Sequence of chain 3.A:
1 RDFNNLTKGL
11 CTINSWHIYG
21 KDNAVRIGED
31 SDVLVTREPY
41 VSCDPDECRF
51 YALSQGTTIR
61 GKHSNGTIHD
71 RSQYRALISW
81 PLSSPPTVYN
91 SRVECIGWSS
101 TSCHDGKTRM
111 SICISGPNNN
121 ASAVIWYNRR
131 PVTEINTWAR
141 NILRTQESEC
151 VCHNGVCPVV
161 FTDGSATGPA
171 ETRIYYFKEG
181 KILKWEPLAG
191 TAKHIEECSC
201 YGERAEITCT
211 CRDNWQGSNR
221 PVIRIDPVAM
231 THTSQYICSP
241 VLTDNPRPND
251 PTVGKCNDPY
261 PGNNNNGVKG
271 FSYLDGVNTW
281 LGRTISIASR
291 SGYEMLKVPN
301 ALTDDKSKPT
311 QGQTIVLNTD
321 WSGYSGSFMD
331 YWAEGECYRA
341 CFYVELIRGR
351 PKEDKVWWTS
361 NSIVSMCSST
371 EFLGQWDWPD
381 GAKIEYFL

A protein and the small-molecule ligand that binds it are described below.
Small molecule (SMILES): CC(=O)N[C@@H]1[C@@H](O)[C@@H](F)C(C(=O)O)O[C@H]1[C@H](O)CCO

Binding-site contacts:
Ligand atom F1 contacts residue ARG37 of chain 3.A at 3.4 Å.
Ligand atom O6 contacts residue 9SD1 of chain 3.G at 0.6 Å (h-bond).
Ligand atom C10 contacts residue 9SD1 of chain 3.G at 0.3 Å.
Ligand atom C6 contacts residue TYR324 of chain 3.A at 3.1 Å (hydrophobic).
Ligand atom C7 contacts residue 9SD1 of chain 3.G at 0.3 Å.
Ligand atom C3 contacts residue GLU38 of chain 3.A at 3.4 Å.
Ligand atom O4 contacts residue GLU38 of chain 3.A at 2.9 Å (salt-bridge).
Ligand atom F1 contacts residue 9SD1 of chain 3.G at 0.6 Å.
Ligand atom C2 contacts residue 9SD1 of chain 3.G at 1.2 Å.
Ligand atom C6 contacts residue 9SD1 of chain 3.G at 0.3 Å.
Ligand atom C3 contacts residue TYR324 of chain 3.A at 2.4 Å (hydrophobic).
Ligand atom O10 contacts residue ARG71 of chain 3.A at 2.9 Å (salt-bridge).
Ligand atom O1B contacts residue ARG212 of chain 3.A at 3.1 Å (salt-bridge).
Ligand atom O1A contacts residue TYR324 of chain 3.A at 3.2 Å.
Ligand atom O4 contacts residue 9SD1 of chain 3.G at 0.8 Å (h-bond).
Ligand atom C4 contacts residue 9SD1 of chain 3.G at 0.6 Å.
Ligand atom F1 contacts residue ASP70 of chain 3.A at 3.2 Å.
Ligand atom O9 contacts residue 9SD1 of chain 3.G at 0.1 Å (h-bond).
Ligand atom N5 contacts residue 9SD1 of chain 3.G at 0.4 Å (h-bond).
Ligand atom O1A contacts residue ARG37 of chain 3.A at 2.9 Å (salt-bridge).
Ligand atom C1 contacts residue ARG290 of chain 3.A at 3.5 Å.
Ligand atom O9 contacts residue ARG144 of chain 3.A at 3.5 Å (salt-bridge).
Ligand atom O10 contacts residue 9SD1 of chain 3.G at 0.4 Å (h-bond).
Ligand atom C2 contacts residue TYR324 of chain 3.A at 1.4 Å (hydrophobic).
Ligand atom O7 contacts residue 9SD1 of chain 3.G at 0.8 Å (h-bond).
Ligand atom O1A contacts residue ARG290 of chain 3.A at 2.9 Å (salt-bridge).
Ligand atom C4 contacts residue TYR324 of chain 3.A at 3.1 Å (hydrophobic).
Ligand atom O1B contacts residue ARG290 of chain 3.A at 2.8 Å (salt-bridge).
Ligand atom O6 contacts residue TYR324 of chain 3.A at 2.4 Å (h-bond).
Ligand atom C5 contacts residue 9SD1 of chain 3.G at 0.5 Å.
Ligand atom O9 contacts residue GLU196 of chain 3.A at 2.8 Å (salt-bridge).
Ligand atom C1 contacts residue TYR324 of chain 3.A at 2.4 Å (hydrophobic).
Ligand atom C11 contacts residue 9SD1 of chain 3.G at 0.3 Å.
Ligand atom C8 contacts residue 9SD1 of chain 3.G at 0.7 Å.
Ligand atom C9 contacts residue 9SD1 of chain 3.G at 0.8 Å.
Ligand atom O1B contacts residue 9SD1 of chain 3.G at 0.3 Å (h-bond).
Ligand atom O1A contacts residue 9SD1 of chain 3.G at 0.4 Å (h-bond).
Ligand atom C1 contacts residue 9SD1 of chain 3.G at 0.6 Å.
Ligand atom C3 contacts residue 9SD1 of chain 3.G at 0.8 Å.
Ligand atom O1B contacts residue TYR324 of chain 3.A at 3.1 Å (h-bond).